Binding-site contacts:
Ligand atom C8 contacts residue ASN633 of chain 1.G at 3.8 Å.
Ligand atom N2 contacts residue ASN633 of chain 1.G at 2.9 Å (h-bond).
Ligand atom C2 contacts residue ASN661 of chain 1.G at 4.1 Å.
Ligand atom C3 contacts residue ASN661 of chain 1.G at 4.0 Å.
Ligand atom C5 contacts residue ASN633 of chain 1.G at 3.7 Å.
Ligand atom C2 contacts residue ASN633 of chain 1.G at 2.5 Å.
Ligand atom C8 contacts residue TYR663 of chain 1.G at 3.5 Å (hydrophobic).
Ligand atom C1 contacts residue ASN633 of chain 1.G at 1.5 Å.
Ligand atom C3 contacts residue ASN633 of chain 1.G at 3.8 Å.
Ligand atom C7 contacts residue ASN633 of chain 1.G at 3.2 Å.
Ligand atom O5 contacts residue ASN633 of chain 1.G at 2.4 Å (h-bond).
Ligand atom O7 contacts residue ASN633 of chain 1.G at 3.2 Å (h-bond).
Ligand atom O3 contacts residue ASN661 of chain 1.G at 4.1 Å.
Ligand atom C8 contacts residue ASN661 of chain 1.G at 3.7 Å.
Ligand atom N2 contacts residue ASN661 of chain 1.G at 3.1 Å (h-bond).
Ligand atom C4 contacts residue ASN633 of chain 1.G at 4.2 Å.
Ligand atom C7 contacts residue ASN661 of chain 1.G at 3.9 Å.

The protein below binds the small molecule below.
Small molecule (SMILES): CC(=O)N[C@H]1[C@H](O[C@H]2[C@H](O)[C@@H](NC(C)=O)CO[C@@H]2CO)O[C@H](CO)[C@@H](O[C@@H]2O[C@H](CO)[C@@H](O)[C@H](O)[C@@H]2O)[C@@H]1O

Sequence of chain 1.G:
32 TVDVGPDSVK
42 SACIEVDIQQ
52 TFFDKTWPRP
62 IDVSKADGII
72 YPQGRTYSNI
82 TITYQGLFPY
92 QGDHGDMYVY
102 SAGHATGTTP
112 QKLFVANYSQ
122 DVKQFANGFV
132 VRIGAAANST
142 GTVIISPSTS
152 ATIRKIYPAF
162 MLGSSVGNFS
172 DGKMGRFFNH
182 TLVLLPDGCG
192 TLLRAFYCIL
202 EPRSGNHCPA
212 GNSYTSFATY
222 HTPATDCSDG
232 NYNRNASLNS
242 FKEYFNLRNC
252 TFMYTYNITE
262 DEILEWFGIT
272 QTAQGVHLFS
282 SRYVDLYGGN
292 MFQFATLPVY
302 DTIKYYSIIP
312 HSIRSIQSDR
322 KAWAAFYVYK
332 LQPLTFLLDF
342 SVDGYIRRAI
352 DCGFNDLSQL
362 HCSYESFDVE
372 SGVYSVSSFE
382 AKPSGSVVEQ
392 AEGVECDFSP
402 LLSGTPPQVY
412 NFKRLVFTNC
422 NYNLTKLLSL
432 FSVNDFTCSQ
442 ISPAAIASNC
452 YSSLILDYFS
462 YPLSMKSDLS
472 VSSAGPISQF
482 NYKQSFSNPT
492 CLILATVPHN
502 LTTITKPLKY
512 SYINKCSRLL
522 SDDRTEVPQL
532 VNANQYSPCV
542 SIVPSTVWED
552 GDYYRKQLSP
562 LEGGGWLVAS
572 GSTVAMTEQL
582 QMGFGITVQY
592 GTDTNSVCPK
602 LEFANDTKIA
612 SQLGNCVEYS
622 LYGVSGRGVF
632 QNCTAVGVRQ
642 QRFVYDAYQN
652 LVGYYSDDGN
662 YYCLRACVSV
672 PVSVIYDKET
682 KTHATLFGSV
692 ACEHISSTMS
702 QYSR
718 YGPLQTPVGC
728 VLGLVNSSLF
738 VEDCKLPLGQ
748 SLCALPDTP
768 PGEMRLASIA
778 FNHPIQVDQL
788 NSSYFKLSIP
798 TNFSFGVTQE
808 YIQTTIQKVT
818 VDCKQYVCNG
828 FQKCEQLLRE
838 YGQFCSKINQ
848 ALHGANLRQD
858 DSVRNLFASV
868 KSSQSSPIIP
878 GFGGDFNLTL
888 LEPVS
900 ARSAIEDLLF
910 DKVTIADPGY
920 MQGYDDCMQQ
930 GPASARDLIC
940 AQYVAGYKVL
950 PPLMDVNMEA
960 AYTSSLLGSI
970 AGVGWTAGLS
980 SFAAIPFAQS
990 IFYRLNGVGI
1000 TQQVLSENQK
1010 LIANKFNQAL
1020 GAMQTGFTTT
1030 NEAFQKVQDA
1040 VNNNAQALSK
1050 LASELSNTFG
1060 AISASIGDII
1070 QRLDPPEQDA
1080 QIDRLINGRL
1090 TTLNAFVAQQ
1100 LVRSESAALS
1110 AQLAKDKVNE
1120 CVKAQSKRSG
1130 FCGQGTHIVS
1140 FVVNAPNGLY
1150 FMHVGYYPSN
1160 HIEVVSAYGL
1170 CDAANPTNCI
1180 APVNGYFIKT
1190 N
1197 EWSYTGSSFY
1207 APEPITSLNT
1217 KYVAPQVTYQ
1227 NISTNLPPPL